Sequence of chain 1.A:
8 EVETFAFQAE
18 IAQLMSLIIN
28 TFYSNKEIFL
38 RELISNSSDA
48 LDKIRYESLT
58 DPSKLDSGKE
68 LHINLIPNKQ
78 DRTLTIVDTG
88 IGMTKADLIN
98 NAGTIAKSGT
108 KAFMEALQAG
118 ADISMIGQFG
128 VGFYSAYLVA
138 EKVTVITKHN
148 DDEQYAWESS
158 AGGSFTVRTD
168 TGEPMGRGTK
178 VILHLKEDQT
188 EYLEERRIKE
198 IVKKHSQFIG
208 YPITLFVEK

A small-molecule ligand and the protein it binds are described below.
Small molecule (SMILES): CCCN(C)S(=O)(=O)c1cc(-c2n[nH]c(=O)n2-c2ccccc2F)c(O)cc1O

Binding-site contacts:
Ligand atom O8 contacts residue SER44 of chain 1.A at 3.8 Å.
Ligand atom N11 contacts residue MET90 of chain 1.A at 3.5 Å.
Ligand atom C2 contacts residue SER44 of chain 1.A at 3.8 Å.
Ligand atom C28 contacts residue PHE130 of chain 1.A at 3.3 Å (hydrophobic).
Ligand atom C6 contacts residue ASN43 of chain 1.A at 3.8 Å.
Ligand atom N11 contacts residue ALA47 of chain 1.A at 3.7 Å.
Ligand atom C26 contacts residue ASN98 of chain 1.A at 3.6 Å.
Ligand atom C1 contacts residue ASN43 of chain 1.A at 3.7 Å.
Ligand atom O8 contacts residue ASP85 of chain 1.A at 2.6 Å (salt-bridge).
Ligand atom C28 contacts residue VAL178 of chain 1.A at 3.4 Å (hydrophobic).
Ligand atom N10 contacts residue MET90 of chain 1.A at 3.6 Å.
Ligand atom C26 contacts residue PHE130 of chain 1.A at 3.8 Å (hydrophobic).
Ligand atom O23 contacts residue PHE130 of chain 1.A at 3.3 Å.
Ligand atom C3 contacts residue ASP85 of chain 1.A at 3.5 Å.
Ligand atom C18 contacts residue ASN43 of chain 1.A at 3.7 Å.
Ligand atom C9 contacts residue ALA47 of chain 1.A at 3.7 Å (hydrophobic).
Ligand atom N11 contacts residue GLY89 of chain 1.A at 2.7 Å (h-bond).
Ligand atom O8 contacts residue ALA47 of chain 1.A at 3.2 Å.
Ligand atom O20 contacts residue ILE88 of chain 1.A at 3.7 Å.
Ligand atom N10 contacts residue ALA47 of chain 1.A at 3.5 Å.
Ligand atom O8 contacts residue THR176 of chain 1.A at 3.7 Å.
Ligand atom C19 contacts residue ASN43 of chain 1.A at 3.3 Å.
Ligand atom O22 contacts residue ASN43 of chain 1.A at 3.7 Å.
Ligand atom C12 contacts residue GLY89 of chain 1.A at 3.7 Å.
Ligand atom N24 contacts residue PHE130 of chain 1.A at 3.5 Å.
Ligand atom N11 contacts residue ILE88 of chain 1.A at 3.5 Å.
Ligand atom O22 contacts residue ASN98 of chain 1.A at 3.7 Å.
Ligand atom F29 contacts residue MET90 of chain 1.A at 3.6 Å.
Ligand atom C2 contacts residue ASP85 of chain 1.A at 3.4 Å.
Ligand atom O7 contacts residue VAL178 of chain 1.A at 3.7 Å.
Ligand atom S21 contacts residue ASN43 of chain 1.A at 3.6 Å (h-bond).
Ligand atom O23 contacts residue LEU40 of chain 1.A at 3.7 Å.
Ligand atom C28 contacts residue VAL142 of chain 1.A at 3.6 Å (hydrophobic).
Ligand atom O20 contacts residue LYS50 of chain 1.A at 3.0 Å (salt-bridge).
Ligand atom N10 contacts residue GLY89 of chain 1.A at 3.6 Å (h-bond).
Ligand atom C27 contacts residue TRP154 of chain 1.A at 3.8 Å (hydrophobic).
Ligand atom C27 contacts residue ASN98 of chain 1.A at 3.5 Å.
Ligand atom N10 contacts residue THR176 of chain 1.A at 3.5 Å (h-bond).
Ligand atom O23 contacts residue ASN43 of chain 1.A at 2.8 Å (h-bond).
Ligand atom C25 contacts residue MET90 of chain 1.A at 3.8 Å (hydrophobic).